A small-molecule ligand and the protein it binds are described below.
Small molecule (SMILES): CN[C@@H]1C[C@H]2O[C@@](C)([C@@H]1OC)n1c3c(c4ccccc41)[C@H]1CN[C@H](O)[C@H]1c1c-3n2c2ccccc12

Binding-site contacts:
Ligand atom C2 contacts residue LEU35 of chain 1.C at 3.8 Å (hydrophobic).
Ligand atom N1 contacts residue ALA56 of chain 1.C at 3.4 Å.
Ligand atom O5 contacts residue GLU107 of chain 1.C at 3.6 Å (salt-bridge).
Ligand atom C12 contacts residue VAL43 of chain 1.C at 3.6 Å (hydrophobic).
Ligand atom C6 contacts residue LEU159 of chain 1.C at 3.6 Å (hydrophobic).
Ligand atom C8 contacts residue LEU159 of chain 1.C at 3.6 Å (hydrophobic).
Ligand atom C7 contacts residue LEU159 of chain 1.C at 3.8 Å (hydrophobic).
Ligand atom C8 contacts residue ALA56 of chain 1.C at 3.9 Å (hydrophobic).
Ligand atom N4 contacts residue GLU156 of chain 1.C at 2.8 Å (salt-bridge).
Ligand atom C3 contacts residue LEU35 of chain 1.C at 3.8 Å (hydrophobic).
Ligand atom C9 contacts residue ILE90 of chain 1.C at 3.8 Å (hydrophobic).
Ligand atom C3 contacts residue TYR108 of chain 1.C at 3.8 Å (hydrophobic).
Ligand atom C15 contacts residue ASP170 of chain 1.C at 3.5 Å.
Ligand atom O5 contacts residue ALA56 of chain 1.C at 3.9 Å.
Ligand atom O5 contacts residue TYR108 of chain 1.C at 3.4 Å.
Ligand atom C16 contacts residue VAL43 of chain 1.C at 3.7 Å (hydrophobic).
Ligand atom N4 contacts residue GLU113 of chain 1.C at 3.0 Å (salt-bridge).
Ligand atom C25 contacts residue LEU35 of chain 1.C at 3.4 Å (hydrophobic).
Ligand atom C26 contacts residue VAL37 of chain 1.C at 3.6 Å (hydrophobic).
Ligand atom C26 contacts residue GLY38 of chain 1.C at 3.5 Å.
Ligand atom C7 contacts residue ALA56 of chain 1.C at 3.7 Å (hydrophobic).
Ligand atom C9 contacts residue GLU107 of chain 1.C at 3.8 Å.
Ligand atom C9 contacts residue ALA56 of chain 1.C at 3.8 Å (hydrophobic).
Ligand atom C3 contacts residue VAL109 of chain 1.C at 3.5 Å (hydrophobic).
Ligand atom C4 contacts residue VAL109 of chain 1.C at 3.5 Å (hydrophobic).
Ligand atom O4 contacts residue LEU35 of chain 1.C at 3.7 Å.
Ligand atom C17 contacts residue VAL43 of chain 1.C at 3.6 Å (hydrophobic).
Ligand atom C4 contacts residue TYR108 of chain 1.C at 3.7 Å (hydrophobic).
Ligand atom C28 contacts residue GLU156 of chain 1.C at 3.3 Å.
Ligand atom C8 contacts residue GLU107 of chain 1.C at 3.7 Å.
Ligand atom C27 contacts residue ASN157 of chain 1.C at 3.3 Å.
Ligand atom C26 contacts residue GLY36 of chain 1.C at 3.6 Å.
Ligand atom C28 contacts residue GLU113 of chain 1.C at 3.5 Å.
Ligand atom O5 contacts residue VAL109 of chain 1.C at 3.1 Å (h-bond).
Ligand atom N1 contacts residue GLU107 of chain 1.C at 2.8 Å (salt-bridge).
Ligand atom C16 contacts residue ASP170 of chain 1.C at 3.7 Å.
Ligand atom N1 contacts residue ILE90 of chain 1.C at 3.8 Å.
Ligand atom C24 contacts residue GLU113 of chain 1.C at 3.4 Å.
Ligand atom O4 contacts residue GLY36 of chain 1.C at 3.4 Å.
Ligand atom C23 contacts residue GLU113 of chain 1.C at 3.7 Å.

Sequence of chain 1.C:
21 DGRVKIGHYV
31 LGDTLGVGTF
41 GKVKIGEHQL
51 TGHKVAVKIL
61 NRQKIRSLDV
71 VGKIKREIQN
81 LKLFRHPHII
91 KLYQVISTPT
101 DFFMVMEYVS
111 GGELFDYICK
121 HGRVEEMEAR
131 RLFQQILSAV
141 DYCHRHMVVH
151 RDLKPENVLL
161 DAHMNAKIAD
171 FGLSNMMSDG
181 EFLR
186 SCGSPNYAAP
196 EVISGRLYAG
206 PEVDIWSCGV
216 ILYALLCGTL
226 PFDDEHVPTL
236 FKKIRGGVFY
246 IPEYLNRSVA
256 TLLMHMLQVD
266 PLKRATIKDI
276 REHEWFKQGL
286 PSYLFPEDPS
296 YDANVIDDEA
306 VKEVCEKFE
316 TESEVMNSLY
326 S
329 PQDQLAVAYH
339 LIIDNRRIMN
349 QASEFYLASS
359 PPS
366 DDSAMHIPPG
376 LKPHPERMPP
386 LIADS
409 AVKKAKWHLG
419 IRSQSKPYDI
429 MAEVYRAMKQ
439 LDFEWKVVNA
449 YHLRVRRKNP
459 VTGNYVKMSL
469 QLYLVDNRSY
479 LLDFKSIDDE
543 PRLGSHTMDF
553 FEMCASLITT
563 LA